Sequence of chain 1.B:
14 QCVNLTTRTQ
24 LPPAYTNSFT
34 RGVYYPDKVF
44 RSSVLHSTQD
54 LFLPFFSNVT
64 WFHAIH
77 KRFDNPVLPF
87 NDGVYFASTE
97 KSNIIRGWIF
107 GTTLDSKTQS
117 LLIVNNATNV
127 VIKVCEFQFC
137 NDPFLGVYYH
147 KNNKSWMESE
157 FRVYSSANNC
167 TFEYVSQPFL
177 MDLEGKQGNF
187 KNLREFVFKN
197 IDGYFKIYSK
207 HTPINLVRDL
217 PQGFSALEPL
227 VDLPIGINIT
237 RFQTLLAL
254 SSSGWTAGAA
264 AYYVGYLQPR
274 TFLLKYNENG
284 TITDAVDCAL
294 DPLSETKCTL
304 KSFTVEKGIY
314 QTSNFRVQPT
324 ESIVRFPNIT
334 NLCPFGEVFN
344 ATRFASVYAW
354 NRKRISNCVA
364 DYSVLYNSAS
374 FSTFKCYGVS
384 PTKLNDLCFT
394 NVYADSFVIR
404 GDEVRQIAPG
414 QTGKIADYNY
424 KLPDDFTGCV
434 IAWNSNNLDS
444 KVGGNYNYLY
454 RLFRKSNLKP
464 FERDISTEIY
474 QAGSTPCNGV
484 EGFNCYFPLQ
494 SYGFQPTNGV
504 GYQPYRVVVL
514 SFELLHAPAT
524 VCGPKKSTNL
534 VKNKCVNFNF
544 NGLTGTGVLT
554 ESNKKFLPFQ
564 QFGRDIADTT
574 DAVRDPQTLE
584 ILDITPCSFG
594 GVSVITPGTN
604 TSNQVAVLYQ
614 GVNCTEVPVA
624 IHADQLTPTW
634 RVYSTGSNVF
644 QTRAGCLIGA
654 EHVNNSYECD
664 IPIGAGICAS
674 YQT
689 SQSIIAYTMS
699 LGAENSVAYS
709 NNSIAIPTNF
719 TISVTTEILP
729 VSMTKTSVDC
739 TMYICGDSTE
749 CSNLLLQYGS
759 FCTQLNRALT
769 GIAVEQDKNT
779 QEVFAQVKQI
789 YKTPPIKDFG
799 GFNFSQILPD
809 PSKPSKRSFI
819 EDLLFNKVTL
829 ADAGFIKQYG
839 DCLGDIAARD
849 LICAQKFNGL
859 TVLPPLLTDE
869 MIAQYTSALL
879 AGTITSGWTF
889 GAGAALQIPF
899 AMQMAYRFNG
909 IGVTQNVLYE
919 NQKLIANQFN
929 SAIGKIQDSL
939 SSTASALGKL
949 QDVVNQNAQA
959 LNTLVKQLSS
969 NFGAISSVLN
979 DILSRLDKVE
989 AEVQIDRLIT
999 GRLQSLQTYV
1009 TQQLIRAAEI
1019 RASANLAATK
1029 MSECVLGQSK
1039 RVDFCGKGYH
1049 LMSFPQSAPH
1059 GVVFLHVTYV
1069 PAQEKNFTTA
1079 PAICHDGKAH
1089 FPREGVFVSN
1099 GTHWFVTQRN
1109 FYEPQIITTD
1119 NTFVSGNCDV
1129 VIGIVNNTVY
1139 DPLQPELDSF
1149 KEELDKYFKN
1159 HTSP

Binding-site contacts:
Ligand atom C1 contacts residue ASN1134 of chain 1.B at 1.6 Å.
Ligand atom C3 contacts residue ASN1134 of chain 1.B at 3.9 Å.
Ligand atom O7 contacts residue ASN1134 of chain 1.B at 2.9 Å (h-bond).
Ligand atom C5 contacts residue ASN1134 of chain 1.B at 3.9 Å.
Ligand atom N2 contacts residue ASN1134 of chain 1.B at 2.8 Å (h-bond).
Ligand atom C4 contacts residue ASN1134 of chain 1.B at 4.4 Å.
Ligand atom C8 contacts residue ASN1134 of chain 1.B at 4.2 Å.
Ligand atom C7 contacts residue ASN1134 of chain 1.B at 3.0 Å.
Ligand atom O5 contacts residue ASN1134 of chain 1.B at 2.6 Å (h-bond).
Ligand atom C2 contacts residue ASN1134 of chain 1.B at 2.5 Å.

The small molecule below binds the protein below.
Small molecule (SMILES): CC(=O)N[C@H]1[C@H](O[C@H]2[C@H](O)[C@@H](NC(C)=O)CO[C@@H]2CO)O[C@H](CO)[C@@H](O[C@H]2O[C@H](CO)[C@@H](O)[C@H](O)[C@@H]2O)[C@@H]1O